Sequence of chain 1.A:
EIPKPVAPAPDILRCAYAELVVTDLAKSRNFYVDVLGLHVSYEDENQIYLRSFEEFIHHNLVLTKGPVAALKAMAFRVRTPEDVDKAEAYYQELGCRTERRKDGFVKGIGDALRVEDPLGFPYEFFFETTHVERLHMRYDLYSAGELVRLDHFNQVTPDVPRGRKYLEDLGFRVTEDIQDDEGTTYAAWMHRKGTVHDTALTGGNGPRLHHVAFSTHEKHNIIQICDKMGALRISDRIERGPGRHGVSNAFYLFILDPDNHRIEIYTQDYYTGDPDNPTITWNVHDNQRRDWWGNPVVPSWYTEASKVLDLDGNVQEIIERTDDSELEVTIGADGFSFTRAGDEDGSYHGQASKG

This small molecule binds to this protein.
Small molecule (SMILES): O=[N+]([O-])c1ccc(O)c(O)c1

Binding-site contacts:
Ligand atom C5 contacts residue SER251 of chain 1.A at 3.9 Å.
Ligand atom C1 contacts residue GLU267 of chain 1.A at 3.6 Å.
Ligand atom C3 contacts residue ARG293 of chain 1.A at 3.9 Å.
Ligand atom C1 contacts residue HIS248 of chain 1.A at 3.5 Å.
Ligand atom O11 contacts residue HIS248 of chain 1.A at 3.2 Å (h-bond).
Ligand atom C5 contacts residue VAL250 of chain 1.A at 3.3 Å (hydrophobic).
Ligand atom C5 contacts residue HIS248 of chain 1.A at 3.5 Å.
Ligand atom O8 contacts residue HIS214 of chain 1.A at 2.8 Å (h-bond).
Ligand atom N9 contacts residue ARG293 of chain 1.A at 3.3 Å (salt-bridge).
Ligand atom C4 contacts residue TRP192 of chain 1.A at 3.6 Å (hydrophobic).
Ligand atom O11 contacts residue VAL250 of chain 1.A at 3.5 Å.
Ligand atom O7 contacts residue FE21 of chain 1.E at 2.1 Å.
Ligand atom O11 contacts residue ARG293 of chain 1.A at 3.4 Å.
Ligand atom C3 contacts residue HIS248 of chain 1.A at 3.4 Å.
Ligand atom C6 contacts residue HIS248 of chain 1.A at 3.5 Å.
Ligand atom O11 contacts residue ARG292 of chain 1.A at 3.4 Å (salt-bridge).
Ligand atom O8 contacts residue GLU267 of chain 1.A at 3.2 Å (salt-bridge).
Ligand atom C6 contacts residue TRP192 of chain 1.A at 3.6 Å (hydrophobic).
Ligand atom C4 contacts residue HIS248 of chain 1.A at 3.4 Å.
Ligand atom C6 contacts residue SER251 of chain 1.A at 3.5 Å.
Ligand atom O10 contacts residue ARG293 of chain 1.A at 3.1 Å (salt-bridge).
Ligand atom C2 contacts residue FE21 of chain 1.E at 2.8 Å.
Ligand atom O7 contacts residue HIS155 of chain 1.A at 3.0 Å (h-bond).
Ligand atom C1 contacts residue HIS200 of chain 1.A at 3.9 Å.
Ligand atom C5 contacts residue TRP192 of chain 1.A at 3.8 Å (hydrophobic).
Ligand atom C2 contacts residue GLU267 of chain 1.A at 3.7 Å.
Ligand atom N9 contacts residue TRP192 of chain 1.A at 3.9 Å.
Ligand atom C1 contacts residue TRP192 of chain 1.A at 3.8 Å (hydrophobic).
Ligand atom O10 contacts residue ARG243 of chain 1.A at 3.4 Å (salt-bridge).
Ligand atom N9 contacts residue HIS248 of chain 1.A at 3.3 Å (h-bond).
Ligand atom O7 contacts residue TYR269 of chain 1.A at 3.3 Å.
Ligand atom C4 contacts residue ARG293 of chain 1.A at 3.9 Å.
Ligand atom C6 contacts residue VAL250 of chain 1.A at 3.8 Å (hydrophobic).
Ligand atom O7 contacts residue GLU267 of chain 1.A at 3.1 Å (salt-bridge).
Ligand atom O10 contacts residue HIS248 of chain 1.A at 3.3 Å (h-bond).
Ligand atom O8 contacts residue PHE257 of chain 1.A at 3.3 Å.
Ligand atom O7 contacts residue HIS200 of chain 1.A at 3.2 Å (h-bond).
Ligand atom C1 contacts residue FE21 of chain 1.E at 2.8 Å.
Ligand atom O8 contacts residue FE21 of chain 1.E at 2.1 Å.
Ligand atom C2 contacts residue HIS248 of chain 1.A at 3.6 Å.